A small-molecule ligand and the protein it binds are described below.
Small molecule (SMILES): C[N+](C)(C)CC#CCOC1=NOCC1

Sequence of chain 1.A:
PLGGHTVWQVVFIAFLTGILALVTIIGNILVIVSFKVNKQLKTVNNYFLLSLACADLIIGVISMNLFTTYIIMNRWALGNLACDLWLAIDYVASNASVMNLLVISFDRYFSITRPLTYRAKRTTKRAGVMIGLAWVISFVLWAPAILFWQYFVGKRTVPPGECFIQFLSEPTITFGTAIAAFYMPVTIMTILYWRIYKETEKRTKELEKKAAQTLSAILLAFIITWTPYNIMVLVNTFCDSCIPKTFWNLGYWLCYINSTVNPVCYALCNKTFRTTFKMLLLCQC

Binding-site contacts:
Ligand atom C13 contacts residue VAL111 of chain 1.A at 3.6 Å (hydrophobic).
Ligand atom C14 contacts residue ASN108 of chain 1.A at 3.8 Å.
Ligand atom C08 contacts residue ASN108 of chain 1.A at 4.1 Å.
Ligand atom C10 contacts residue ALA194 of chain 1.A at 3.8 Å (hydrophobic).
Ligand atom N11 contacts residue ASN283 of chain 1.A at 3.7 Å.
Ligand atom C10 contacts residue TRP279 of chain 1.A at 3.7 Å (hydrophobic).
Ligand atom C06 contacts residue TRP279 of chain 1.A at 3.3 Å (hydrophobic).
Ligand atom O09 contacts residue TRP155 of chain 1.A at 3.3 Å.
Ligand atom C01 contacts residue ASP103 of chain 1.A at 3.2 Å.
Ligand atom C07 contacts residue SER107 of chain 1.A at 3.5 Å.
Ligand atom C13 contacts residue PHE195 of chain 1.A at 4.1 Å (hydrophobic).
Ligand atom C14 contacts residue TRP279 of chain 1.A at 3.8 Å (hydrophobic).
Ligand atom C07 contacts residue TYR104 of chain 1.A at 4.0 Å (hydrophobic).
Ligand atom O09 contacts residue ALA194 of chain 1.A at 3.9 Å.
Ligand atom O12 contacts residue PHE195 of chain 1.A at 3.5 Å.
Ligand atom C01 contacts residue SER107 of chain 1.A at 3.6 Å.
Ligand atom C08 contacts residue TRP155 of chain 1.A at 4.0 Å (hydrophobic).
Ligand atom C04 contacts residue TYR282 of chain 1.A at 3.5 Å (hydrophobic).
Ligand atom C14 contacts residue ALA194 of chain 1.A at 3.8 Å (hydrophobic).
Ligand atom C04 contacts residue TYR104 of chain 1.A at 3.5 Å (hydrophobic).
Ligand atom N11 contacts residue TRP279 of chain 1.A at 3.3 Å.
Ligand atom O12 contacts residue TRP279 of chain 1.A at 3.3 Å.
Ligand atom C04 contacts residue TYR305 of chain 1.A at 3.4 Å (hydrophobic).
Ligand atom C08 contacts residue TYR104 of chain 1.A at 3.6 Å (hydrophobic).
Ligand atom C05 contacts residue TRP279 of chain 1.A at 3.4 Å (hydrophobic).
Ligand atom C03 contacts residue TYR305 of chain 1.A at 3.5 Å (hydrophobic).
Ligand atom C14 contacts residue VAL111 of chain 1.A at 4.0 Å (hydrophobic).
Ligand atom C03 contacts residue CYS308 of chain 1.A at 3.6 Å (hydrophobic).
Ligand atom C01 contacts residue TYR104 of chain 1.A at 3.9 Å (hydrophobic).
Ligand atom C07 contacts residue TRP279 of chain 1.A at 3.7 Å (hydrophobic).
Ligand atom C08 contacts residue SER107 of chain 1.A at 3.8 Å.
Ligand atom C03 contacts residue ASP103 of chain 1.A at 4.1 Å.
Ligand atom C03 contacts residue TYR309 of chain 1.A at 3.8 Å (hydrophobic).
Ligand atom C05 contacts residue CYS308 of chain 1.A at 3.6 Å (hydrophobic).
Ligand atom O12 contacts residue ASN283 of chain 1.A at 3.1 Å (h-bond).
Ligand atom C13 contacts residue ALA194 of chain 1.A at 3.5 Å (hydrophobic).
Ligand atom C13 contacts residue TRP279 of chain 1.A at 3.4 Å (hydrophobic).
Ligand atom C05 contacts residue TYR282 of chain 1.A at 4.1 Å (hydrophobic).
Ligand atom O09 contacts residue ASN108 of chain 1.A at 4.1 Å.
Ligand atom C06 contacts residue SER107 of chain 1.A at 3.7 Å.